Sequence of chain 1.B:
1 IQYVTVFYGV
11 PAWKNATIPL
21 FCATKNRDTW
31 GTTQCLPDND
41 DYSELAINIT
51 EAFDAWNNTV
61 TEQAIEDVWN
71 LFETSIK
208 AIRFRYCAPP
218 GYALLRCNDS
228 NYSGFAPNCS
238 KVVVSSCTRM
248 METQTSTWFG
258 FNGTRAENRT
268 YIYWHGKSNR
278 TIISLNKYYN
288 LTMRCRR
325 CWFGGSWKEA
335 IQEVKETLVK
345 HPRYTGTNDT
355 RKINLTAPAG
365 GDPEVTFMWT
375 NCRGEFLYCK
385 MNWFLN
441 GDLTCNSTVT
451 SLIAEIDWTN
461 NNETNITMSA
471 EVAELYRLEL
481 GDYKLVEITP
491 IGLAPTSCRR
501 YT

A protein and the small-molecule ligand that binds it are described below.
Small molecule (SMILES): CC(=O)N[C@@H]1[C@@H](O)[C@H](O)[C@@H](CO)O[C@H]1O

Binding-site contacts:
Ligand atom C3 contacts residue ASN235 of chain 1.B at 3.8 Å.
Ligand atom C5 contacts residue ASN235 of chain 1.B at 3.7 Å.
Ligand atom O7 contacts residue ASN235 of chain 1.B at 3.7 Å.
Ligand atom N2 contacts residue ASN235 of chain 1.B at 2.9 Å (h-bond).
Ligand atom C4 contacts residue ASN235 of chain 1.B at 4.2 Å.
Ligand atom O5 contacts residue ASN235 of chain 1.B at 2.4 Å (h-bond).
Ligand atom C2 contacts residue ASN235 of chain 1.B at 2.5 Å.
Ligand atom C1 contacts residue ASN235 of chain 1.B at 1.4 Å.
Ligand atom C7 contacts residue ASN235 of chain 1.B at 3.5 Å.